Sequence of chain 1.A:
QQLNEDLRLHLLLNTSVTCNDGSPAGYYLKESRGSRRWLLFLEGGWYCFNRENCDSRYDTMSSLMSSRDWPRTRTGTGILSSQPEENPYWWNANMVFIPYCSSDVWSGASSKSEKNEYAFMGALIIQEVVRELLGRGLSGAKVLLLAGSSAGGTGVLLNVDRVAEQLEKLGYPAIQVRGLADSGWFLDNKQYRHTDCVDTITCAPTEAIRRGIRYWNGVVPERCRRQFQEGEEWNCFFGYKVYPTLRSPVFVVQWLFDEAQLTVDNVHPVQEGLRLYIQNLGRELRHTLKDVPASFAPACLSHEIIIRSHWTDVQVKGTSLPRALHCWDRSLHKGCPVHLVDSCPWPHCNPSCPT

This protein binds this small molecule.
Small molecule (SMILES): CC(=O)N[C@@H]1[C@@H](O)[C@H](O)[C@@H](CO)O[C@H]1O

Binding-site contacts:
Ligand atom C8 contacts residue VAL22 of chain 1.A at 4.3 Å (hydrophobic).
Ligand atom O7 contacts residue SER21 of chain 1.A at 4.3 Å.
Ligand atom C8 contacts residue ASN19 of chain 1.A at 4.2 Å.
Ligand atom C1 contacts residue ASN19 of chain 1.A at 1.5 Å.
Ligand atom C2 contacts residue GLU133 of chain 1.A at 4.0 Å.
Ligand atom O5 contacts residue ASN19 of chain 1.A at 2.4 Å (h-bond).
Ligand atom C3 contacts residue ARG136 of chain 1.A at 4.0 Å.
Ligand atom O3 contacts residue ARG136 of chain 1.A at 3.7 Å.
Ligand atom O4 contacts residue ARG136 of chain 1.A at 3.5 Å (salt-bridge).
Ligand atom O5 contacts residue GLU133 of chain 1.A at 4.2 Å.
Ligand atom O3 contacts residue GLU133 of chain 1.A at 4.5 Å.
Ligand atom N2 contacts residue GLU133 of chain 1.A at 4.1 Å.
Ligand atom C5 contacts residue ASN19 of chain 1.A at 3.8 Å.
Ligand atom C2 contacts residue ASN19 of chain 1.A at 2.5 Å.
Ligand atom C1 contacts residue GLU133 of chain 1.A at 3.8 Å.
Ligand atom C4 contacts residue ARG136 of chain 1.A at 4.4 Å.
Ligand atom C4 contacts residue ASN19 of chain 1.A at 4.3 Å.
Ligand atom C3 contacts residue ASN19 of chain 1.A at 3.9 Å.
Ligand atom O7 contacts residue ASN19 of chain 1.A at 3.1 Å (h-bond).
Ligand atom C5 contacts residue GLU133 of chain 1.A at 4.1 Å.
Ligand atom C7 contacts residue ASN19 of chain 1.A at 3.1 Å.
Ligand atom N2 contacts residue ASN19 of chain 1.A at 2.9 Å (h-bond).
Ligand atom C3 contacts residue GLU133 of chain 1.A at 3.7 Å.